Sequence of chain 1.A:
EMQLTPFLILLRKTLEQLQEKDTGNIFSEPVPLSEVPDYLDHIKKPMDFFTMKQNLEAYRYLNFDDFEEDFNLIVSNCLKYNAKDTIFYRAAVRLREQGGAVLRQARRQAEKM

A small-molecule ligand and the protein it binds are described below.
Small molecule (SMILES): O=c1oc2cc(O)cc(O)c2c2ccccc12

Binding-site contacts:
Ligand atom C4 contacts residue PHE90 of chain 1.A at 4.0 Å (hydrophobic).
Ligand atom O contacts residue ASN84 of chain 1.A at 3.0 Å (h-bond).
Ligand atom C2 contacts residue PHE90 of chain 1.A at 3.7 Å (hydrophobic).
Ligand atom C contacts residue PHE90 of chain 1.A at 4.0 Å (hydrophobic).
Ligand atom C contacts residue ASN84 of chain 1.A at 3.6 Å.
Ligand atom C8 contacts residue VAL33 of chain 1.A at 4.2 Å (hydrophobic).
Ligand atom C1 contacts residue ASN84 of chain 1.A at 4.1 Å.
Ligand atom O3 contacts residue PHE90 of chain 1.A at 4.2 Å.
Ligand atom O3 contacts residue VAL38 of chain 1.A at 4.0 Å.
Ligand atom C10 contacts residue VAL33 of chain 1.A at 3.7 Å (hydrophobic).
Ligand atom C1 contacts residue PHE90 of chain 1.A at 3.3 Å (hydrophobic).
Ligand atom O1 contacts residue ASN84 of chain 1.A at 3.4 Å (h-bond).
Ligand atom C9 contacts residue PRO34 of chain 1.A at 4.0 Å (hydrophobic).
Ligand atom C5 contacts residue PHE90 of chain 1.A at 3.7 Å (hydrophobic).
Ligand atom O1 contacts residue TYR83 of chain 1.A at 4.0 Å.
Ligand atom O contacts residue CYS80 of chain 1.A at 3.9 Å.
Ligand atom C11 contacts residue VAL33 of chain 1.A at 3.5 Å (hydrophobic).
Ligand atom C6 contacts residue VAL38 of chain 1.A at 3.9 Å (hydrophobic).
Ligand atom C8 contacts residue PRO34 of chain 1.A at 3.8 Å (hydrophobic).
Ligand atom C1 contacts residue VAL38 of chain 1.A at 4.1 Å (hydrophobic).
Ligand atom O3 contacts residue PRO34 of chain 1.A at 3.9 Å.
Ligand atom C5 contacts residue VAL38 of chain 1.A at 3.5 Å (hydrophobic).
Ligand atom C3 contacts residue VAL38 of chain 1.A at 3.6 Å (hydrophobic).
Ligand atom C10 contacts residue ILE28 of chain 1.A at 3.0 Å (hydrophobic).
Ligand atom C6 contacts residue VAL33 of chain 1.A at 4.3 Å (hydrophobic).
Ligand atom C2 contacts residue ASN84 of chain 1.A at 3.8 Å.
Ligand atom C6 contacts residue PHE90 of chain 1.A at 3.3 Å (hydrophobic).
Ligand atom C3 contacts residue PHE90 of chain 1.A at 4.0 Å (hydrophobic).
Ligand atom C12 contacts residue PHE90 of chain 1.A at 4.0 Å (hydrophobic).
Ligand atom C7 contacts residue PHE90 of chain 1.A at 3.5 Å (hydrophobic).
Ligand atom C11 contacts residue ILE28 of chain 1.A at 4.1 Å (hydrophobic).
Ligand atom C12 contacts residue VAL33 of chain 1.A at 3.9 Å (hydrophobic).
Ligand atom C7 contacts residue VAL33 of chain 1.A at 3.9 Å (hydrophobic).
Ligand atom C4 contacts residue VAL38 of chain 1.A at 3.4 Å (hydrophobic).
Ligand atom C2 contacts residue TYR83 of chain 1.A at 3.9 Å (hydrophobic).
Ligand atom C2 contacts residue VAL38 of chain 1.A at 4.0 Å (hydrophobic).
Ligand atom O2 contacts residue VAL38 of chain 1.A at 4.2 Å.
Ligand atom C9 contacts residue ILE28 of chain 1.A at 3.4 Å (hydrophobic).
Ligand atom O1 contacts residue PHE90 of chain 1.A at 3.7 Å.
Ligand atom C8 contacts residue PHE90 of chain 1.A at 3.9 Å (hydrophobic).